This protein binds this small molecule.
Small molecule (SMILES): Cc1ncc(COP(=O)(O)O)c(CN[C@@H](C)C(=O)O)c1O

Sequence of chain 1.A:
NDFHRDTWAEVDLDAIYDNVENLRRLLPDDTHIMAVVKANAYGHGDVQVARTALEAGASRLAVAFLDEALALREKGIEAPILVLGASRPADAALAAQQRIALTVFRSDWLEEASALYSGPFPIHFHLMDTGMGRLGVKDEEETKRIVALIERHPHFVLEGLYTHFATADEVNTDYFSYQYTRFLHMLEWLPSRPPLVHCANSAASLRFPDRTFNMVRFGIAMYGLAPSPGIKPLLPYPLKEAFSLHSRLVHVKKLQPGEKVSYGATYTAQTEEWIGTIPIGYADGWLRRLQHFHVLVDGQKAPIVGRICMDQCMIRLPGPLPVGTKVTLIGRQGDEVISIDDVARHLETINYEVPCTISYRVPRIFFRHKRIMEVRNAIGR

Binding-site contacts:
Ligand atom OXT contacts residue LYS39 of chain 1.A at 3.5 Å (salt-bridge).
Ligand atom N1 contacts residue ARG219 of chain 1.A at 2.8 Å (salt-bridge).
Ligand atom C3 contacts residue HIS166 of chain 1.A at 3.5 Å.
Ligand atom CB contacts residue MET312 of chain 1.B at 3.4 Å (hydrophobic).
Ligand atom O contacts residue CYS311 of chain 1.B at 3.5 Å.
Ligand atom O1P contacts residue ILE222 of chain 1.A at 3.6 Å (h-bond).
Ligand atom OXT contacts residue ARG136 of chain 1.A at 3.2 Å (salt-bridge).
Ligand atom O3 contacts residue ARG136 of chain 1.A at 2.6 Å (salt-bridge).
Ligand atom OXT contacts residue MET312 of chain 1.B at 3.7 Å.
Ligand atom C2 contacts residue HIS166 of chain 1.A at 3.5 Å.
Ligand atom O3P contacts residue ILE222 of chain 1.A at 2.8 Å (h-bond).
Ligand atom C3 contacts residue ARG136 of chain 1.A at 3.7 Å.
Ligand atom CA contacts residue TYR265 of chain 1.B at 3.5 Å (hydrophobic).
Ligand atom CA contacts residue LYS39 of chain 1.A at 3.6 Å.
Ligand atom O contacts residue MET312 of chain 1.B at 2.8 Å (h-bond).
Ligand atom O contacts residue TYR265 of chain 1.B at 3.5 Å.
Ligand atom O1P contacts residue GLY221 of chain 1.A at 3.3 Å (h-bond).
Ligand atom C contacts residue MET312 of chain 1.B at 3.6 Å (hydrophobic).
Ligand atom N contacts residue LYS39 of chain 1.A at 2.9 Å (salt-bridge).
Ligand atom O3P contacts residue GLY221 of chain 1.A at 3.4 Å.
Ligand atom O1P contacts residue SER204 of chain 1.A at 2.6 Å (h-bond).
Ligand atom C4A contacts residue TYR265 of chain 1.B at 3.1 Å (hydrophobic).
Ligand atom O3P contacts residue TYR43 of chain 1.A at 2.7 Å (h-bond).
Ligand atom C4A contacts residue HIS166 of chain 1.A at 3.7 Å.
Ligand atom O2P contacts residue TYR354 of chain 1.A at 2.6 Å (h-bond).
Ligand atom C contacts residue TYR265 of chain 1.B at 3.5 Å (hydrophobic).
Ligand atom C2A contacts residue KCX129 of chain 1.A at 3.7 Å.
Ligand atom C5A contacts residue TYR43 of chain 1.A at 3.7 Å (hydrophobic).
Ligand atom C4 contacts residue HIS166 of chain 1.A at 3.5 Å.
Ligand atom O contacts residue TYR284 of chain 1.B at 3.7 Å.
Ligand atom O1P contacts residue ASN203 of chain 1.A at 3.7 Å.
Ligand atom O3P contacts residue TYR354 of chain 1.A at 3.5 Å.
Ligand atom C6 contacts residue ARG219 of chain 1.A at 3.5 Å.
Ligand atom CB contacts residue TYR354 of chain 1.A at 3.7 Å (hydrophobic).
Ligand atom CB contacts residue LYS39 of chain 1.A at 3.5 Å.
Ligand atom C2A contacts residue ARG136 of chain 1.A at 3.6 Å.
Ligand atom N contacts residue TYR43 of chain 1.A at 3.7 Å.
Ligand atom O4P contacts residue ASN203 of chain 1.A at 3.7 Å.
Ligand atom N1 contacts residue HIS166 of chain 1.A at 3.7 Å.
Ligand atom CB contacts residue TYR284 of chain 1.B at 3.5 Å (hydrophobic).

Sequence of chain 1.B:
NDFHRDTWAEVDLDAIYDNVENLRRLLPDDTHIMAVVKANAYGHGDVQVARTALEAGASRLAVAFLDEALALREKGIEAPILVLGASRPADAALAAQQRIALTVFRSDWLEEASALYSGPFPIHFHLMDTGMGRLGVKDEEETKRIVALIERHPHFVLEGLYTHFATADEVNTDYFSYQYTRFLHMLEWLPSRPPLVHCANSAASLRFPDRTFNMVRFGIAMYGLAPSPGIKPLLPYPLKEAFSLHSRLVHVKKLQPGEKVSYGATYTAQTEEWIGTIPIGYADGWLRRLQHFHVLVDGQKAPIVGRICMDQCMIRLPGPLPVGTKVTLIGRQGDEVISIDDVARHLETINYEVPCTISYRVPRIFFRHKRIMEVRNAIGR